The protein below binds the small molecule below.
Small molecule (SMILES): CC(=O)N[C@H]1[C@H](O[C@H]2[C@H](O)[C@@H](NC(C)=O)CO[C@@H]2CO)O[C@H](CO)[C@@H](O)[C@@H]1O

Sequence of chain 1.A:
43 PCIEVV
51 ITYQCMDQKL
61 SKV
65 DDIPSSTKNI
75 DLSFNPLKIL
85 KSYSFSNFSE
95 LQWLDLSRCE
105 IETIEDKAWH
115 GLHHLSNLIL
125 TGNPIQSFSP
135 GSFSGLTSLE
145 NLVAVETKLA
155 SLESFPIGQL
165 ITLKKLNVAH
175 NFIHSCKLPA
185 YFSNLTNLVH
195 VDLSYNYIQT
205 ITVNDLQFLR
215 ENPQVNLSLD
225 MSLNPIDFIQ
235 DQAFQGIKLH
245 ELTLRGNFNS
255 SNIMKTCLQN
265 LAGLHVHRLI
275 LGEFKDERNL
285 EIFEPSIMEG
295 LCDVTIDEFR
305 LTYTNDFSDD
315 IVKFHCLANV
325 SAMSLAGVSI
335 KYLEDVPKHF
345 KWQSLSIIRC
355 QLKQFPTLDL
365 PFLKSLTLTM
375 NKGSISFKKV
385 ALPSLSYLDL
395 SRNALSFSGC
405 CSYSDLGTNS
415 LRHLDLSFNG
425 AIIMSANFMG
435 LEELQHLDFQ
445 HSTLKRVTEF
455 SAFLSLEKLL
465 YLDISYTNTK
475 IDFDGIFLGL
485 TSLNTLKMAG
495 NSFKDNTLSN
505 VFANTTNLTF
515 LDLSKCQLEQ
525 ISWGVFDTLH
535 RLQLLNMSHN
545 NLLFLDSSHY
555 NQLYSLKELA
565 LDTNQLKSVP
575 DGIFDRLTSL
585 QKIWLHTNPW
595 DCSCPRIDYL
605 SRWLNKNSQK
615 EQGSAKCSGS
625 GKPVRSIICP

Binding-site contacts:
Ligand atom O7 contacts residue GLU562 of chain 1.A at 3.9 Å.
Ligand atom O5 contacts residue ASP516 of chain 1.A at 4.4 Å.
Ligand atom C1 contacts residue ASN540 of chain 1.A at 1.4 Å.
Ligand atom C6 contacts residue SER542 of chain 1.A at 4.3 Å.
Ligand atom O5 contacts residue SER518 of chain 1.A at 3.5 Å (h-bond).
Ligand atom O7 contacts residue TRP588 of chain 1.A at 3.8 Å.
Ligand atom C5 contacts residue HIS543 of chain 1.A at 4.1 Å.
Ligand atom C7 contacts residue ASN540 of chain 1.A at 3.4 Å.
Ligand atom C3 contacts residue ASN540 of chain 1.A at 3.8 Å.
Ligand atom C5 contacts residue ASN540 of chain 1.A at 3.7 Å.
Ligand atom C5 contacts residue SER518 of chain 1.A at 4.3 Å.
Ligand atom C6 contacts residue SER518 of chain 1.A at 3.8 Å.
Ligand atom C6 contacts residue LYS519 of chain 1.A at 4.1 Å.
Ligand atom C4 contacts residue ASN540 of chain 1.A at 4.2 Å.
Ligand atom C1 contacts residue SER518 of chain 1.A at 4.4 Å.
Ligand atom C8 contacts residue LYS519 of chain 1.A at 3.2 Å.
Ligand atom C8 contacts residue ASN540 of chain 1.A at 3.5 Å.
Ligand atom O6 contacts residue LYS519 of chain 1.A at 3.8 Å.
Ligand atom O7 contacts residue HIS543 of chain 1.A at 3.9 Å.
Ligand atom O5 contacts residue SER542 of chain 1.A at 3.4 Å (h-bond).
Ligand atom O7 contacts residue ASN540 of chain 1.A at 4.3 Å.
Ligand atom N2 contacts residue ASN540 of chain 1.A at 2.9 Å (h-bond).
Ligand atom C1 contacts residue SER542 of chain 1.A at 3.3 Å.
Ligand atom C5 contacts residue SER542 of chain 1.A at 3.7 Å.
Ligand atom N2 contacts residue ALA564 of chain 1.A at 4.5 Å.
Ligand atom O7 contacts residue LEU538 of chain 1.A at 4.2 Å.
Ligand atom O6 contacts residue SER518 of chain 1.A at 2.7 Å (h-bond).
Ligand atom C8 contacts residue LEU538 of chain 1.A at 4.2 Å (hydrophobic).
Ligand atom C6 contacts residue HIS543 of chain 1.A at 3.8 Å.
Ligand atom O5 contacts residue ASN540 of chain 1.A at 2.4 Å (h-bond).
Ligand atom C2 contacts residue ASN540 of chain 1.A at 2.4 Å.
Ligand atom O6 contacts residue TYR470 of chain 1.A at 4.4 Å.